Sequence of chain 1.L:
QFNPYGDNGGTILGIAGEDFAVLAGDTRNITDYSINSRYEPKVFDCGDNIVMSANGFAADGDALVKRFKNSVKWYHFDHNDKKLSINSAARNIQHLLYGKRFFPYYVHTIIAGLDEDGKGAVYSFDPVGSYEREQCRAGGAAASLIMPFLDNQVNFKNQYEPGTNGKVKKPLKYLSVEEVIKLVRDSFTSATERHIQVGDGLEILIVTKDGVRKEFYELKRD

This small molecule binds to this protein.
Small molecule (SMILES): CC1=C(C(=O)N[C@H](C)C(=O)N[C@@H](Cc2c[nH]c3ccccc23)C(=O)N[C@@H](Cc2ccccc2)C(=O)[C@H](C)CO)Cc2ccccc21

Sequence of chain 1.K:
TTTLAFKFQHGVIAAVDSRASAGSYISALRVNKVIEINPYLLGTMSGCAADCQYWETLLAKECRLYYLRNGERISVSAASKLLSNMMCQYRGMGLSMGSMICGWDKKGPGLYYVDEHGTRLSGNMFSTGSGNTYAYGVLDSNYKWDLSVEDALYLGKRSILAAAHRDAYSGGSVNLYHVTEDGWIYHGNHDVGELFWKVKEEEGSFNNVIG

Binding-site contacts:
Ligand atom C39 contacts residue THR1 of chain 1.K at 2.3 Å.
Ligand atom C63 contacts residue GLY47 of chain 1.K at 3.5 Å.
Ligand atom C39 contacts residue MES1 of chain 1.JA at 3.6 Å.
Ligand atom C38 contacts residue TYR169 of chain 1.K at 3.1 Å (hydrophobic).
Ligand atom N28 contacts residue GLY47 of chain 1.K at 3.1 Å (h-bond).
Ligand atom C42 contacts residue LYS33 of chain 1.K at 3.7 Å.
Ligand atom O40 contacts residue THR1 of chain 1.K at 3.5 Å (h-bond).
Ligand atom C62 contacts residue SER96 of chain 1.K at 3.5 Å.
Ligand atom O27 contacts residue SER21 of chain 1.K at 3.2 Å (h-bond).
Ligand atom C54 contacts residue GLU132 of chain 1.L at 3.6 Å.
Ligand atom C63 contacts residue MES1 of chain 1.JA at 3.5 Å.
Ligand atom C54 contacts residue TYR131 of chain 1.L at 3.8 Å (hydrophobic).
Ligand atom C29 contacts residue THR1 of chain 1.K at 2.4 Å.
Ligand atom C55 contacts residue GLU134 of chain 1.L at 3.7 Å.
Ligand atom C16 contacts residue GLY47 of chain 1.K at 3.5 Å.
Ligand atom C52 contacts residue SER130 of chain 1.L at 3.6 Å.
Ligand atom C55 contacts residue SER124 of chain 1.L at 3.7 Å.
Ligand atom C43 contacts residue VAL31 of chain 1.K at 3.5 Å (hydrophobic).
Ligand atom C37 contacts residue TYR169 of chain 1.K at 3.7 Å (hydrophobic).
Ligand atom N15 contacts residue SER21 of chain 1.K at 3.1 Å (h-bond).
Ligand atom O32 contacts residue THR1 of chain 1.K at 2.1 Å (h-bond).
Ligand atom O32 contacts residue GLY47 of chain 1.K at 3.3 Å (h-bond).
Ligand atom N28 contacts residue THR1 of chain 1.K at 3.6 Å.
Ligand atom C30 contacts residue GLY47 of chain 1.K at 3.6 Å.
Ligand atom C62 contacts residue CYS48 of chain 1.K at 3.8 Å (hydrophobic).
Ligand atom C11 contacts residue SER21 of chain 1.K at 3.5 Å.
Ligand atom C26 contacts residue GLY47 of chain 1.K at 3.7 Å.
Ligand atom O32 contacts residue MES1 of chain 1.JA at 3.0 Å (h-bond).
Ligand atom O3 contacts residue SER27 of chain 1.K at 3.6 Å (h-bond).
Ligand atom C30 contacts residue THR1 of chain 1.K at 2.7 Å.
Ligand atom O14 contacts residue ALA49 of chain 1.K at 3.5 Å (h-bond).
Ligand atom C62 contacts residue GLY47 of chain 1.K at 3.7 Å.
Ligand atom O27 contacts residue ALA20 of chain 1.K at 3.3 Å.
Ligand atom C37 contacts residue THR1 of chain 1.K at 1.5 Å.
Ligand atom C31 contacts residue THR1 of chain 1.K at 1.4 Å.
Ligand atom C39 contacts residue SER130 of chain 1.K at 3.8 Å.
Ligand atom C38 contacts residue ARG19 of chain 1.K at 3.4 Å.
Ligand atom C38 contacts residue THR1 of chain 1.K at 2.4 Å.
Ligand atom C51 contacts residue SER130 of chain 1.L at 3.3 Å.
Ligand atom C41 contacts residue LYS33 of chain 1.K at 3.7 Å.